Sequence of chain 1.B:
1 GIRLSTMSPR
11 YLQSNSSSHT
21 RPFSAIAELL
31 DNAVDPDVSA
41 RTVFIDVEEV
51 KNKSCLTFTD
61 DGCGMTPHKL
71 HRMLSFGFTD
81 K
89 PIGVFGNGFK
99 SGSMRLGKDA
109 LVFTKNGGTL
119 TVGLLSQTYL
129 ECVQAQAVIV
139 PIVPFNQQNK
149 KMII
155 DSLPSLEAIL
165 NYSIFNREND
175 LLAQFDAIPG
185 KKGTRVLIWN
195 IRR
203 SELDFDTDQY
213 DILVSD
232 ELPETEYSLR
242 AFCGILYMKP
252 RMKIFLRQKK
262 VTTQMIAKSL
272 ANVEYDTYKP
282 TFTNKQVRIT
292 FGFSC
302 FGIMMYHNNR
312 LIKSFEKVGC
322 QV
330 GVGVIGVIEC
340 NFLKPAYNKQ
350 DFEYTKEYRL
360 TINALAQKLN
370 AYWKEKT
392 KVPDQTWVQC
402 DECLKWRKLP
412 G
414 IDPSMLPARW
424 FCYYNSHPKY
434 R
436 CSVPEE

The protein below binds the small molecule below.
Small molecule (SMILES): Nc1ncnc2c1ncn2[C@@H]1O[C@H](CO[P](=O)(O)O[P](=O)(O)NP(=O)(O)O)[C@@H](O)[C@H]1O

Binding-site contacts:
Ligand atom O2A contacts residue LYS98 of chain 1.B at 2.6 Å (salt-bridge).
Ligand atom PG contacts residue MG1 of chain 1.G at 3.5 Å.
Ligand atom O2A contacts residue ASN95 of chain 1.B at 3.2 Å (h-bond).
Ligand atom O1B contacts residue ASN32 of chain 1.B at 2.9 Å (h-bond).
Ligand atom O4' contacts residue MET73 of chain 1.B at 3.2 Å.
Ligand atom O2G contacts residue GLY96 of chain 1.B at 2.9 Å (h-bond).
Ligand atom N1 contacts residue THR188 of chain 1.B at 3.1 Å (h-bond).
Ligand atom O1G contacts residue MG1 of chain 1.G at 2.3 Å.
Ligand atom N3 contacts residue VAL38 of chain 1.B at 3.5 Å.
Ligand atom N3B contacts residue GLY94 of chain 1.B at 3.4 Å (h-bond).
Ligand atom PA contacts residue MG1 of chain 1.G at 2.9 Å.
Ligand atom C2 contacts residue THR188 of chain 1.B at 3.4 Å.
Ligand atom O1A contacts residue ASN32 of chain 1.B at 3.2 Å (h-bond).
Ligand atom O1A contacts residue PHE97 of chain 1.B at 2.7 Å (h-bond).
Ligand atom O1G contacts residue GLU28 of chain 1.B at 3.2 Å (salt-bridge).
Ligand atom N3B contacts residue GLY91 of chain 1.B at 3.1 Å.
Ligand atom O2G contacts residue ASN95 of chain 1.B at 2.8 Å (h-bond).
Ligand atom N7 contacts residue ASN32 of chain 1.B at 3.4 Å.
Ligand atom N3B contacts residue VAL92 of chain 1.B at 3.1 Å (h-bond).
Ligand atom O1B contacts residue MG1 of chain 1.G at 2.2 Å.
Ligand atom O1G contacts residue LYS348 of chain 1.B at 3.5 Å (salt-bridge).
Ligand atom O1A contacts residue MG1 of chain 1.G at 2.2 Å.
Ligand atom O3A contacts residue MG1 of chain 1.G at 2.7 Å.
Ligand atom N3 contacts residue MET65 of chain 1.B at 3.3 Å (h-bond).
Ligand atom O2G contacts residue GLY94 of chain 1.B at 2.7 Å (h-bond).
Ligand atom PG contacts residue GLY94 of chain 1.B at 3.5 Å.
Ligand atom O1G contacts residue GLY96 of chain 1.B at 3.5 Å.
Ligand atom O2A contacts residue GLY94 of chain 1.B at 3.4 Å.
Ligand atom N6 contacts residue ASP60 of chain 1.B at 3.0 Å (salt-bridge).
Ligand atom O3G contacts residue LYS348 of chain 1.B at 2.8 Å (salt-bridge).
Ligand atom O3G contacts residue VAL92 of chain 1.B at 2.9 Å (h-bond).
Ligand atom O2B contacts residue THR79 of chain 1.B at 3.3 Å.
Ligand atom O3G contacts residue PHE93 of chain 1.B at 3.2 Å (h-bond).
Ligand atom PB contacts residue MG1 of chain 1.G at 2.9 Å.
Ligand atom O3A contacts residue ASN95 of chain 1.B at 3.3 Å (h-bond).
Ligand atom O3A contacts residue GLY94 of chain 1.B at 3.3 Å.
Ligand atom O5' contacts residue MG1 of chain 1.G at 3.5 Å.
Ligand atom O2G contacts residue PHE93 of chain 1.B at 3.5 Å.
Ligand atom C2 contacts residue VAL38 of chain 1.B at 3.3 Å (hydrophobic).
Ligand atom O3G contacts residue GLY91 of chain 1.B at 3.2 Å.